A small-molecule ligand and the protein it binds are described below.
Small molecule (SMILES): Nc1ccnc(=O)[nH]1

Sequence of chain 1.D:
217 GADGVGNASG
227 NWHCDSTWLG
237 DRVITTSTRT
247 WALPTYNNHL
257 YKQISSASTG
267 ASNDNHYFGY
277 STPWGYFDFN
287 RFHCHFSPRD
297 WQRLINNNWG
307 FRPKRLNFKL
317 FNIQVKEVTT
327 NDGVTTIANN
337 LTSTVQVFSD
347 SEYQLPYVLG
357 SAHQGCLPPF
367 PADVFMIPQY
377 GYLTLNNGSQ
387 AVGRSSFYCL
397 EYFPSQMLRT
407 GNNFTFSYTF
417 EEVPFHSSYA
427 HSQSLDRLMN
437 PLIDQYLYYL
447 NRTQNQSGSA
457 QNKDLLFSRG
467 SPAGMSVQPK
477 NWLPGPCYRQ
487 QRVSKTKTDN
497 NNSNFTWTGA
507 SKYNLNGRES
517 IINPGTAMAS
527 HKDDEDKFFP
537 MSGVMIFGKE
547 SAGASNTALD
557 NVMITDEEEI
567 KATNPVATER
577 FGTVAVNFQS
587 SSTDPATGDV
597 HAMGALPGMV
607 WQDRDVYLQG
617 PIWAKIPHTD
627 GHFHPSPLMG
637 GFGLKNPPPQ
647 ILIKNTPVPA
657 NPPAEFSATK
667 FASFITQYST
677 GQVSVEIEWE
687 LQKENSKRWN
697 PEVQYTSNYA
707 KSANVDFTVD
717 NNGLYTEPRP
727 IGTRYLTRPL

Binding-site contacts:
Ligand atom C2 contacts residue GLY627 of chain 1.A at 4.1 Å.
Ligand atom N1 contacts residue PHE629 of chain 1.A at 4.2 Å.
Ligand atom N3 contacts residue HIS628 of chain 1.A at 4.3 Å.
Ligand atom C4 contacts residue HIS630 of chain 1.D at 3.2 Å.
Ligand atom N4 contacts residue PHE629 of chain 1.D at 4.4 Å.
Ligand atom N1 contacts residue TRP607 of chain 1.D at 4.5 Å.
Ligand atom C2 contacts residue HIS628 of chain 1.A at 3.3 Å.
Ligand atom N1 contacts residue HIS628 of chain 1.A at 2.3 Å (h-bond).
Ligand atom C6 contacts residue PHE629 of chain 1.A at 4.0 Å (hydrophobic).
Ligand atom C5 contacts residue HIS630 of chain 1.D at 4.3 Å.
Ligand atom N4 contacts residue HIS630 of chain 1.D at 3.0 Å.
Ligand atom O2 contacts residue ASP626 of chain 1.A at 3.6 Å (salt-bridge).
Ligand atom N4 contacts residue PRO631 of chain 1.D at 4.4 Å.
Ligand atom C2 contacts residue HIS630 of chain 1.D at 3.2 Å.
Ligand atom C6 contacts residue HIS628 of chain 1.A at 2.7 Å.
Ligand atom C5 contacts residue PHE629 of chain 1.D at 4.0 Å (hydrophobic).
Ligand atom N1 contacts residue HIS630 of chain 1.D at 4.2 Å.
Ligand atom C4 contacts residue HIS628 of chain 1.A at 4.5 Å.
Ligand atom N3 contacts residue HIS630 of chain 1.D at 2.6 Å (h-bond).
Ligand atom O2 contacts residue GLY627 of chain 1.A at 3.4 Å.
Ligand atom C5 contacts residue HIS628 of chain 1.A at 3.9 Å.
Ligand atom O2 contacts residue HIS628 of chain 1.A at 3.4 Å (h-bond).
Ligand atom O2 contacts residue HIS630 of chain 1.D at 3.5 Å.

Sequence of chain 1.A:
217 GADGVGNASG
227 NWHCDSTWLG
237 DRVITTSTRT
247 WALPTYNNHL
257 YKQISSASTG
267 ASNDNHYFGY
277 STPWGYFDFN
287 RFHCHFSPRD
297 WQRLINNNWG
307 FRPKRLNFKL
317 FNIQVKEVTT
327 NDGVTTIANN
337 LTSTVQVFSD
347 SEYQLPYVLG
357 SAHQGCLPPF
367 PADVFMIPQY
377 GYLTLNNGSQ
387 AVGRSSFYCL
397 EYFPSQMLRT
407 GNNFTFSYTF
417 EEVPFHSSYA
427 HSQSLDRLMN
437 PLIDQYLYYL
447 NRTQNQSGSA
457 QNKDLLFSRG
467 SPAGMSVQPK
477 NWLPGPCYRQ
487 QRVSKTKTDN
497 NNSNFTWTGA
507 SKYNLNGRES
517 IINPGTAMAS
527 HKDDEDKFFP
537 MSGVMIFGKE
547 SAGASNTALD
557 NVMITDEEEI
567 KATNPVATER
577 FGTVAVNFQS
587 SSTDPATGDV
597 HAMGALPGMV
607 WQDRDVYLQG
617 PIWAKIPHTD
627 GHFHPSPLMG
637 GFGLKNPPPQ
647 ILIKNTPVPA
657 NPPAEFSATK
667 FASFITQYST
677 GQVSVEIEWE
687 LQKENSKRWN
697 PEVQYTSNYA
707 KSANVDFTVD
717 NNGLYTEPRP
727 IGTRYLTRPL